A protein and the small-molecule ligand that binds it are described below.
Small molecule (SMILES): NCC(=O)O

Sequence of chain 24.C:
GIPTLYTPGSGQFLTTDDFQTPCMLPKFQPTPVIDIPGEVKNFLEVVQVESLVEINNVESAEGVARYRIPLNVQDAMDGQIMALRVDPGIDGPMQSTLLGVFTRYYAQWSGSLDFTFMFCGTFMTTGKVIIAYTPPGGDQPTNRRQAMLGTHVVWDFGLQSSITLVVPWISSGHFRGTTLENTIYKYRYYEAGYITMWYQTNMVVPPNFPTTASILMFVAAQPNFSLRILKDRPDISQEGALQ

Sequence of chain 24.A:
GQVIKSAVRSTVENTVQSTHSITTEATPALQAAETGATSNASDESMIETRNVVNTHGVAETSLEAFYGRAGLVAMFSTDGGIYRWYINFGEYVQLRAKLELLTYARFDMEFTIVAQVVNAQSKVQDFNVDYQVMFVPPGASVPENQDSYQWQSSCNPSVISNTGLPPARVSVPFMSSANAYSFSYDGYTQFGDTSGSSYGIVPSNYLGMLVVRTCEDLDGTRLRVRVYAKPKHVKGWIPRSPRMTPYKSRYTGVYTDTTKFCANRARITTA

Binding-site contacts:
Ligand atom N contacts residue MET247 of chain 24.A at 3.8 Å.
Ligand atom O contacts residue GLN95 of chain 24.C at 3.3 Å (h-bond).
Ligand atom C contacts residue GLN95 of chain 24.C at 3.1 Å.
Ligand atom O contacts residue ASP235 of chain 24.C at 4.5 Å.
Ligand atom C contacts residue MET247 of chain 24.A at 3.9 Å (hydrophobic).
Ligand atom OXT contacts residue GLN95 of chain 24.C at 2.7 Å (h-bond).
Ligand atom CA contacts residue CYS1 of chain 24.E at 2.4 Å (hydrophobic).
Ligand atom N contacts residue CYS1 of chain 24.E at 1.3 Å.
Ligand atom OXT contacts residue PHE264 of chain 24.A at 4.2 Å.
Ligand atom O contacts residue SER96 of chain 24.C at 3.6 Å.
Ligand atom C contacts residue CYS1 of chain 24.E at 2.8 Å (hydrophobic).
Ligand atom C contacts residue PHE264 of chain 24.A at 3.8 Å (hydrophobic).
Ligand atom CA contacts residue MET247 of chain 24.A at 4.1 Å (hydrophobic).
Ligand atom OXT contacts residue ASP235 of chain 24.C at 2.9 Å (salt-bridge).
Ligand atom O contacts residue MET247 of chain 24.A at 3.4 Å (h-bond).
Ligand atom OXT contacts residue CYS1 of chain 24.E at 2.7 Å (h-bond).
Ligand atom N contacts residue PHE264 of chain 24.A at 3.5 Å (h-bond).
Ligand atom O contacts residue CYS1 of chain 24.E at 3.7 Å.
Ligand atom CA contacts residue PHE264 of chain 24.A at 3.1 Å (hydrophobic).
Ligand atom CA contacts residue CYS265 of chain 24.A at 4.4 Å (hydrophobic).
Ligand atom C contacts residue ASP235 of chain 24.C at 4.0 Å.
Ligand atom CA contacts residue GLN95 of chain 24.C at 4.2 Å.
Ligand atom O contacts residue PHE264 of chain 24.A at 3.9 Å.